A small-molecule ligand and the protein it binds are described below.
Small molecule (SMILES): O=C(O)C(C(=O)O)[C@@H]1CCC[C@H]1C(=O)c1ccc(-c2nnn[nH]2)cc1

Binding-site contacts:
Ligand atom O10 contacts residue THR18 of chain 1.D at 2.7 Å (h-bond).
Ligand atom C04 contacts residue THR48 of chain 1.D at 3.4 Å.
Ligand atom N24 contacts residue LEU153 of chain 1.C at 3.2 Å (h-bond).
Ligand atom N24 contacts residue GLY151 of chain 1.C at 3.3 Å.
Ligand atom O10 contacts residue LYS22 of chain 1.D at 3.3 Å (salt-bridge).
Ligand atom N24 contacts residue ASN154 of chain 1.C at 2.9 Å (h-bond).
Ligand atom O13 contacts residue GLN47 of chain 1.D at 3.2 Å (h-bond).
Ligand atom N25 contacts residue VAL122 of chain 1.D at 3.5 Å.
Ligand atom C08 contacts residue SO41 of chain 1.Q at 3.6 Å.
Ligand atom N23 contacts residue THR152 of chain 1.C at 3.4 Å (h-bond).
Ligand atom C05 contacts residue ARG52 of chain 1.D at 3.6 Å.
Ligand atom C06 contacts residue ASP54 of chain 1.D at 3.6 Å.
Ligand atom N23 contacts residue LEU153 of chain 1.C at 3.0 Å (h-bond).
Ligand atom O14 contacts residue SO41 of chain 1.Q at 3.4 Å (h-bond).
Ligand atom O01 contacts residue THR48 of chain 1.D at 3.1 Å (h-bond).
Ligand atom C06 contacts residue ARG52 of chain 1.D at 3.5 Å.
Ligand atom C16 contacts residue GLY118 of chain 1.D at 3.5 Å.
Ligand atom C09 contacts residue GLY118 of chain 1.D at 3.4 Å.
Ligand atom O01 contacts residue ALA117 of chain 1.D at 3.6 Å.
Ligand atom C09 contacts residue SO41 of chain 1.Q at 3.6 Å.
Ligand atom N23 contacts residue GLY151 of chain 1.C at 3.2 Å.
Ligand atom C03 contacts residue THR18 of chain 1.D at 3.4 Å.
Ligand atom C02 contacts residue THR48 of chain 1.D at 3.5 Å.
Ligand atom C05 contacts residue THR48 of chain 1.D at 3.5 Å.
Ligand atom C08 contacts residue THR18 of chain 1.D at 3.6 Å.
Ligand atom O11 contacts residue ALA117 of chain 1.D at 3.4 Å.
Ligand atom C19 contacts residue LEU150 of chain 1.C at 3.6 Å (hydrophobic).
Ligand atom C12 contacts residue ASP56 of chain 1.D at 3.5 Å.
Ligand atom O11 contacts residue LYS22 of chain 1.D at 2.7 Å (salt-bridge).
Ligand atom O13 contacts residue LYS44 of chain 1.D at 3.2 Å (salt-bridge).
Ligand atom C21 contacts residue GLY151 of chain 1.C at 3.6 Å.
Ligand atom O14 contacts residue ASP56 of chain 1.D at 3.6 Å (salt-bridge).
Ligand atom O10 contacts residue SO41 of chain 1.Q at 3.6 Å (h-bond).
Ligand atom C09 contacts residue LYS22 of chain 1.D at 3.3 Å.
Ligand atom C09 contacts residue THR18 of chain 1.D at 3.5 Å.
Ligand atom O11 contacts residue LYS44 of chain 1.D at 3.0 Å (salt-bridge).
Ligand atom O11 contacts residue GLY118 of chain 1.D at 3.3 Å (h-bond).
Ligand atom O10 contacts residue GLY118 of chain 1.D at 2.8 Å (h-bond).
Ligand atom N22 contacts residue GLY151 of chain 1.C at 3.0 Å (h-bond).
Ligand atom O13 contacts residue ASP56 of chain 1.D at 2.7 Å (salt-bridge).

Sequence of chain 1.D:
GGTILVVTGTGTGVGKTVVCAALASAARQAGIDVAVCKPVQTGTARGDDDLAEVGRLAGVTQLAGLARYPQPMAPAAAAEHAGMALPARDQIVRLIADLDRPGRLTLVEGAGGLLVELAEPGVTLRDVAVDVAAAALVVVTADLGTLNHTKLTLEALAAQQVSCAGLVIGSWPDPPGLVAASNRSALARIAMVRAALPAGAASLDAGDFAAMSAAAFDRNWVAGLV

Sequence of chain 1.C:
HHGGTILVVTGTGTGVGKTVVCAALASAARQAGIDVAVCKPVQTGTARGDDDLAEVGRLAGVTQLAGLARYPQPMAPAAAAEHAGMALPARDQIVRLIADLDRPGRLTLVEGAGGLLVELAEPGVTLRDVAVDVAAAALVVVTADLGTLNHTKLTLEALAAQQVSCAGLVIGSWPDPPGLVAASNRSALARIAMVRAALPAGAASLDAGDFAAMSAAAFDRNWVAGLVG